Sequence of chain 2.F:
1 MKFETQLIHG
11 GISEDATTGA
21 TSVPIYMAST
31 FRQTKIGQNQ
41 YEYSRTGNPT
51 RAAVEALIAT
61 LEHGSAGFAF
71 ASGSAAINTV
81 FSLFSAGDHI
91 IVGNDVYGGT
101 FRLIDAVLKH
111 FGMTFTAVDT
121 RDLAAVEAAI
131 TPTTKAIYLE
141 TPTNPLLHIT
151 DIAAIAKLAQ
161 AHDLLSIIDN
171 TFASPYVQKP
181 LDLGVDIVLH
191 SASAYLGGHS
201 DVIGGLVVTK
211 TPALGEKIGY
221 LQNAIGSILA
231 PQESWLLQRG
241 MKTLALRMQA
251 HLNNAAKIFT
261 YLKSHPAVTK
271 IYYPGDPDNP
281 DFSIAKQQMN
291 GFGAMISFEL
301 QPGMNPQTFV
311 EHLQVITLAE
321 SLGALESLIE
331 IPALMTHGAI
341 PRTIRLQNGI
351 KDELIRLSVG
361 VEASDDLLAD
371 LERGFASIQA

Binding-site contacts:
Ligand atom P contacts residue SER191 of chain 2.E at 3.5 Å.
Ligand atom CZ contacts residue THR46 of chain 2.F at 3.3 Å.
Ligand atom O3P contacts residue SER74 of chain 2.E at 2.4 Å (h-bond).
Ligand atom OX1 contacts residue ARG102 of chain 2.E at 2.9 Å (salt-bridge).
Ligand atom NH contacts residue GLU42 of chain 2.F at 2.7 Å (salt-bridge).
Ligand atom O4P contacts residue SER74 of chain 2.E at 3.6 Å (h-bond).
Ligand atom O1P contacts residue ARG45 of chain 2.F at 2.6 Å (salt-bridge).
Ligand atom OT contacts residue THR336 of chain 2.E at 3.2 Å.
Ligand atom N1 contacts residue ASP169 of chain 2.E at 2.9 Å (salt-bridge).
Ligand atom P contacts residue GLY73 of chain 2.E at 3.5 Å.
Ligand atom CB contacts residue TYR97 of chain 2.E at 3.5 Å (hydrophobic).
Ligand atom O contacts residue LEU322 of chain 2.E at 3.6 Å.
Ligand atom O2P contacts residue GLY73 of chain 2.E at 3.1 Å (h-bond).
Ligand atom C5 contacts residue TYR97 of chain 2.E at 3.5 Å (hydrophobic).
Ligand atom OX1 contacts residue ARG45 of chain 2.F at 2.9 Å (salt-bridge).
Ligand atom O3 contacts residue ASN144 of chain 2.E at 2.6 Å (h-bond).
Ligand atom C contacts residue THR336 of chain 2.E at 3.6 Å.
Ligand atom O4P contacts residue SER191 of chain 2.E at 2.9 Å (h-bond).
Ligand atom OT contacts residue ARG356 of chain 2.E at 2.9 Å (salt-bridge).
Ligand atom CZ contacts residue GLU320 of chain 2.E at 3.6 Å.
Ligand atom NH contacts residue GLU320 of chain 2.E at 2.5 Å (salt-bridge).
Ligand atom C contacts residue LEU322 of chain 2.E at 3.6 Å (hydrophobic).
Ligand atom CE contacts residue ARG45 of chain 2.F at 3.2 Å.
Ligand atom OX1 contacts residue ASN223 of chain 2.F at 3.2 Å (h-bond).
Ligand atom P contacts residue ARG45 of chain 2.F at 3.5 Å.
Ligand atom O4P contacts residue GLY73 of chain 2.E at 3.4 Å.
Ligand atom O2P contacts residue SER193 of chain 2.E at 2.7 Å (h-bond).
Ligand atom OT contacts residue SER321 of chain 2.E at 2.9 Å (h-bond).
Ligand atom O2P contacts residue SER191 of chain 2.E at 3.0 Å (h-bond).
Ligand atom O3P contacts residue GLY73 of chain 2.E at 3.2 Å (h-bond).
Ligand atom O1P contacts residue TYR43 of chain 2.F at 2.6 Å (h-bond).
Ligand atom O contacts residue ASN144 of chain 2.E at 3.2 Å (h-bond).
Ligand atom C4A contacts residue TYR97 of chain 2.E at 3.5 Å (hydrophobic).
Ligand atom O3P contacts residue SER72 of chain 2.E at 3.3 Å.
Ligand atom O2P contacts residue TYR43 of chain 2.F at 3.5 Å (h-bond).
Ligand atom C2A contacts residue ASP169 of chain 2.E at 3.4 Å.
Ligand atom C5A contacts residue TYR97 of chain 2.E at 3.5 Å (hydrophobic).
Ligand atom O contacts residue ARG356 of chain 2.E at 3.4 Å (salt-bridge).
Ligand atom O3P contacts residue ARG45 of chain 2.F at 3.1 Å (salt-bridge).
Ligand atom SD contacts residue GLU320 of chain 2.E at 3.5 Å (salt-bridge).

Sequence of chain 2.E:
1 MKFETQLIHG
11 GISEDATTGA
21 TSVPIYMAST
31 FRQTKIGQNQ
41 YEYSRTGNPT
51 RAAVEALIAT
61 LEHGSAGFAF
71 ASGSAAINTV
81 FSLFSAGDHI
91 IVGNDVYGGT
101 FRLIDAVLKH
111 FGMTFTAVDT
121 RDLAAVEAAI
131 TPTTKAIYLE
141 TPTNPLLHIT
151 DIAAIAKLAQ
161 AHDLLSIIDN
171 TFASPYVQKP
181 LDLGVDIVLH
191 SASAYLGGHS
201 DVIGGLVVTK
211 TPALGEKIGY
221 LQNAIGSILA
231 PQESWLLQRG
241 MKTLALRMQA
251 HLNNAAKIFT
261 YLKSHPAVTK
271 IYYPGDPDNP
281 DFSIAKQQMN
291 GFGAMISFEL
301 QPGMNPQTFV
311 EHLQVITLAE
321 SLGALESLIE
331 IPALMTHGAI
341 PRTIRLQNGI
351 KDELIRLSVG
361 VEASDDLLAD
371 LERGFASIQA

A protein and the small-molecule ligand that binds it are described below.
Small molecule (SMILES): Cc1ncc(COP(=O)(O)O)c(/C=N/[C@@H](CCSC[C@H](N)C(=O)O)C(=O)O)c1O